Sequence of chain 2.A:
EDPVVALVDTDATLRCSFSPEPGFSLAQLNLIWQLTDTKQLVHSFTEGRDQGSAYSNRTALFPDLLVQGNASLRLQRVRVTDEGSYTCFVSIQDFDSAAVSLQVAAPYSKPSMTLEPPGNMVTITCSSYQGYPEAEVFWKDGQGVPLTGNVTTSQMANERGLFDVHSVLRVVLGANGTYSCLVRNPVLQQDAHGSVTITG

The protein below binds the small molecule below.
Small molecule (SMILES): CC(=O)N[C@@H]1[C@@H](O)[C@H](O)[C@@H](CO)O[C@H]1O

Binding-site contacts:
Ligand atom C1 contacts residue ASN58 of chain 2.A at 1.5 Å.
Ligand atom C4 contacts residue ASN58 of chain 2.A at 4.1 Å.
Ligand atom O5 contacts residue ASN58 of chain 2.A at 2.4 Å (h-bond).
Ligand atom C8 contacts residue ASN58 of chain 2.A at 4.4 Å.
Ligand atom C3 contacts residue ASN58 of chain 2.A at 3.6 Å.
Ligand atom N2 contacts residue ASN58 of chain 2.A at 2.8 Å (h-bond).
Ligand atom C8 contacts residue TYR56 of chain 2.A at 3.6 Å (hydrophobic).
Ligand atom O7 contacts residue ASN58 of chain 2.A at 3.1 Å (h-bond).
Ligand atom C2 contacts residue ASN58 of chain 2.A at 2.3 Å.
Ligand atom C7 contacts residue TYR56 of chain 2.A at 4.1 Å (hydrophobic).
Ligand atom C5 contacts residue ASN58 of chain 2.A at 3.7 Å.
Ligand atom C7 contacts residue ASN58 of chain 2.A at 3.2 Å.